The protein below binds the small molecule below.
Small molecule (SMILES): COCCOc1ccc2c(c1)ncn2-c1ccc2cccc(N3CCC(N)CC3)c2n1

Binding-site contacts:
Ligand atom C21 contacts residue VAL21 of chain 1.A at 3.8 Å (hydrophobic).
Ligand atom C08 contacts residue LEU161 of chain 1.A at 3.7 Å (hydrophobic).
Ligand atom N14 contacts residue GLU110 of chain 1.A at 3.8 Å.
Ligand atom C15 contacts residue LEU161 of chain 1.A at 3.7 Å (hydrophobic).
Ligand atom C04 contacts residue ASN113 of chain 1.A at 3.6 Å.
Ligand atom C01 contacts residue GLN114 of chain 1.A at 3.6 Å.
Ligand atom C03 contacts residue ASN113 of chain 1.A at 3.7 Å.
Ligand atom C31 contacts residue PHE109 of chain 1.A at 3.8 Å (hydrophobic).
Ligand atom O05 contacts residue GLY115 of chain 1.A at 3.5 Å.
Ligand atom C28 contacts residue GLY16 of chain 1.A at 3.7 Å.
Ligand atom N29 contacts residue SER158 of chain 1.A at 2.8 Å (h-bond).
Ligand atom C13 contacts residue ALA34 of chain 1.A at 3.5 Å (hydrophobic).
Ligand atom N12 contacts residue ALA34 of chain 1.A at 3.7 Å.
Ligand atom C26 contacts residue SER158 of chain 1.A at 3.2 Å.
Ligand atom C07 contacts residue VAL112 of chain 1.A at 3.3 Å (hydrophobic).
Ligand atom O02 contacts residue GLN114 of chain 1.A at 3.8 Å.
Ligand atom C17 contacts residue VAL21 of chain 1.A at 3.6 Å (hydrophobic).
Ligand atom N29 contacts residue PRO116 of chain 1.A at 3.7 Å.
Ligand atom N12 contacts residue LEU161 of chain 1.A at 3.2 Å.
Ligand atom C25 contacts residue SER158 of chain 1.A at 3.3 Å.
Ligand atom N14 contacts residue LEU161 of chain 1.A at 3.7 Å.
Ligand atom C13 contacts residue GLU110 of chain 1.A at 3.4 Å.
Ligand atom C07 contacts residue LEU111 of chain 1.A at 3.8 Å (hydrophobic).
Ligand atom C21 contacts residue ASP172 of chain 1.A at 3.5 Å.
Ligand atom N14 contacts residue ALA34 of chain 1.A at 3.8 Å.
Ligand atom C30 contacts residue PHE109 of chain 1.A at 3.4 Å (hydrophobic).
Ligand atom C13 contacts residue LEU161 of chain 1.A at 3.4 Å (hydrophobic).
Ligand atom C22 contacts residue VAL21 of chain 1.A at 3.5 Å (hydrophobic).
Ligand atom C04 contacts residue GLY115 of chain 1.A at 3.5 Å.
Ligand atom C09 contacts residue LEU161 of chain 1.A at 3.5 Å (hydrophobic).
Ligand atom C11 contacts residue ILE13 of chain 1.A at 3.5 Å (hydrophobic).
Ligand atom C07 contacts residue ILE13 of chain 1.A at 3.8 Å (hydrophobic).
Ligand atom C06 contacts residue ILE13 of chain 1.A at 3.7 Å (hydrophobic).
Ligand atom N14 contacts residue LEU111 of chain 1.A at 3.6 Å.
Ligand atom O02 contacts residue GLY115 of chain 1.A at 3.3 Å.
Ligand atom C26 contacts residue ASN159 of chain 1.A at 3.6 Å.
Ligand atom C28 contacts residue LYS15 of chain 1.A at 3.7 Å.
Ligand atom C13 contacts residue VAL112 of chain 1.A at 3.8 Å (hydrophobic).
Ligand atom N14 contacts residue VAL112 of chain 1.A at 2.9 Å (h-bond).
Ligand atom C20 contacts residue ASP172 of chain 1.A at 3.6 Å.

Sequence of chain 1.A:
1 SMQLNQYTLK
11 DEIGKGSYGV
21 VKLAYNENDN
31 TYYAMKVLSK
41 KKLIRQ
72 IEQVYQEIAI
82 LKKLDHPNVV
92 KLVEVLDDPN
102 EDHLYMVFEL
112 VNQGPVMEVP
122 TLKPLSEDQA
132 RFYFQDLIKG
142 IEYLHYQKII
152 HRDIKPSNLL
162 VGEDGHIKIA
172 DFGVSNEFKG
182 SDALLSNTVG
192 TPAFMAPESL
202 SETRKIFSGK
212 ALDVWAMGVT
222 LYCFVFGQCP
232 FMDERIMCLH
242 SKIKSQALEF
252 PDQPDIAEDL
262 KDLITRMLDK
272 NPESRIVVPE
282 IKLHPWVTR